Sequence of chain 8.D:
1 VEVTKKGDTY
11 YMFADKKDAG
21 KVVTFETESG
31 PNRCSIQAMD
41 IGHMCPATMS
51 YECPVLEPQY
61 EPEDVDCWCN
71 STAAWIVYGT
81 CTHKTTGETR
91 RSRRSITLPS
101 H

Binding-site contacts:
Ligand atom O3 contacts residue PRO31 of chain 8.D at 3.4 Å (h-bond).
Ligand atom O6 contacts residue ARG33 of chain 8.D at 3.2 Å (salt-bridge).
Ligand atom C5 contacts residue ARG33 of chain 8.D at 4.4 Å.
Ligand atom C7 contacts residue ASN70 of chain 8.D at 3.1 Å.
Ligand atom C3 contacts residue PRO31 of chain 8.D at 3.3 Å (hydrophobic).
Ligand atom C1 contacts residue ASN32 of chain 8.D at 4.5 Å.
Ligand atom N2 contacts residue ASN70 of chain 8.D at 2.9 Å (h-bond).
Ligand atom N2 contacts residue PRO31 of chain 8.D at 2.5 Å (h-bond).
Ligand atom C4 contacts residue ASN70 of chain 8.D at 4.2 Å.
Ligand atom C6 contacts residue ARG33 of chain 8.D at 3.3 Å.
Ligand atom C5 contacts residue ASN70 of chain 8.D at 3.7 Å.
Ligand atom C2 contacts residue ASN70 of chain 8.D at 2.5 Å.
Ligand atom N2 contacts residue ASN32 of chain 8.D at 4.0 Å.
Ligand atom C8 contacts residue ASN70 of chain 8.D at 3.9 Å.
Ligand atom O7 contacts residue SER29 of chain 8.D at 4.4 Å.
Ligand atom O7 contacts residue SER71 of chain 8.D at 3.8 Å.
Ligand atom O5 contacts residue ASN70 of chain 8.D at 2.4 Å (h-bond).
Ligand atom C1 contacts residue ASN70 of chain 8.D at 1.4 Å.
Ligand atom C1 contacts residue ARG33 of chain 8.D at 4.3 Å.
Ligand atom C3 contacts residue ASN70 of chain 8.D at 3.8 Å.
Ligand atom C1 contacts residue PRO31 of chain 8.D at 4.2 Å (hydrophobic).
Ligand atom C7 contacts residue PRO31 of chain 8.D at 3.1 Å (hydrophobic).
Ligand atom O7 contacts residue PRO31 of chain 8.D at 3.2 Å (h-bond).
Ligand atom C8 contacts residue PRO31 of chain 8.D at 4.4 Å (hydrophobic).
Ligand atom O7 contacts residue ASN70 of chain 8.D at 3.3 Å (h-bond).
Ligand atom C2 contacts residue PRO31 of chain 8.D at 3.4 Å (hydrophobic).

A protein and the small-molecule ligand that binds it are described below.
Small molecule (SMILES): CC(=O)N[C@@H]1[C@@H](O)[C@H](O)[C@@H](CO)O[C@H]1O